The small molecule below binds the protein below.
Small molecule (SMILES): CC(=O)N[C@@H]1[C@@H](O)[C@H](O)[C@@H](CO)O[C@H]1O

Binding-site contacts:
Ligand atom C2 contacts residue THR195 of chain 1.B at 4.2 Å.
Ligand atom N2 contacts residue ASN193 of chain 1.B at 3.0 Å (h-bond).
Ligand atom O7 contacts residue ASN193 of chain 1.B at 3.7 Å.
Ligand atom C3 contacts residue ASN193 of chain 1.B at 3.9 Å.
Ligand atom O5 contacts residue THR195 of chain 1.B at 3.8 Å.
Ligand atom C1 contacts residue THR195 of chain 1.B at 3.4 Å.
Ligand atom C6 contacts residue GLU283 of chain 1.B at 3.0 Å.
Ligand atom O5 contacts residue GLN282 of chain 1.B at 3.4 Å.
Ligand atom C5 contacts residue THR195 of chain 1.B at 3.9 Å.
Ligand atom C7 contacts residue ASN193 of chain 1.B at 3.8 Å.
Ligand atom N2 contacts residue THR195 of chain 1.B at 4.5 Å.
Ligand atom C6 contacts residue GLN282 of chain 1.B at 3.7 Å.
Ligand atom O6 contacts residue GLN282 of chain 1.B at 3.3 Å.
Ligand atom C1 contacts residue GLN282 of chain 1.B at 4.1 Å.
Ligand atom C1 contacts residue ASN193 of chain 1.B at 1.4 Å.
Ligand atom C3 contacts residue THR195 of chain 1.B at 4.2 Å.
Ligand atom O5 contacts residue ASN193 of chain 1.B at 2.4 Å (h-bond).
Ligand atom C5 contacts residue ASN193 of chain 1.B at 3.7 Å.
Ligand atom C2 contacts residue ASN193 of chain 1.B at 2.6 Å.
Ligand atom O6 contacts residue GLU283 of chain 1.B at 3.0 Å (salt-bridge).
Ligand atom C5 contacts residue GLN282 of chain 1.B at 4.2 Å.
Ligand atom C4 contacts residue ASN193 of chain 1.B at 4.3 Å.

Sequence of chain 1.B:
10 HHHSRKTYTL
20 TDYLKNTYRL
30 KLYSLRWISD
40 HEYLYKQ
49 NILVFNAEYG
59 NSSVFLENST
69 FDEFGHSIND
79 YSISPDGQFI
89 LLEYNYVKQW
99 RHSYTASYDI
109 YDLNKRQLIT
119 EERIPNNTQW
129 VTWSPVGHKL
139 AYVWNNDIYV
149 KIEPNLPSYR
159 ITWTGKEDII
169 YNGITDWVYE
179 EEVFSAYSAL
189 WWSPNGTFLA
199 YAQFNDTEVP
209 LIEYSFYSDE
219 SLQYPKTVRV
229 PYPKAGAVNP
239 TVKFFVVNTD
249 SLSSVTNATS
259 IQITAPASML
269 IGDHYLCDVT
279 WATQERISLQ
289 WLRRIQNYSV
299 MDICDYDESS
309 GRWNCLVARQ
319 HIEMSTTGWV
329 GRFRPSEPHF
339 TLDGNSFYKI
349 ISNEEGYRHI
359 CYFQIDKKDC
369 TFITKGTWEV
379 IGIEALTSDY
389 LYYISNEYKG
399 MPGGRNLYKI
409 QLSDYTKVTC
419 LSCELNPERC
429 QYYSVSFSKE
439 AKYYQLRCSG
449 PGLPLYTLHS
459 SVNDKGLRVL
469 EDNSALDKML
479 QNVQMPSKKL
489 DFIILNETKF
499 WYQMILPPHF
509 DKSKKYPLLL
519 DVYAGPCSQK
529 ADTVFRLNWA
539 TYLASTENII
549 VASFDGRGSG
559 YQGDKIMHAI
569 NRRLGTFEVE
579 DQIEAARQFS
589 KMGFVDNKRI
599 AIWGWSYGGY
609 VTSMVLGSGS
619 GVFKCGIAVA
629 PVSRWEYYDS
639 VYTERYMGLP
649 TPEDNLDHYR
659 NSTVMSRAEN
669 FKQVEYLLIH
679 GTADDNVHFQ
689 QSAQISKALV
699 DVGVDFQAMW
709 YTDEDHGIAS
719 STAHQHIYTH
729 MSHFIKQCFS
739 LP